Sequence of chain 1.B:
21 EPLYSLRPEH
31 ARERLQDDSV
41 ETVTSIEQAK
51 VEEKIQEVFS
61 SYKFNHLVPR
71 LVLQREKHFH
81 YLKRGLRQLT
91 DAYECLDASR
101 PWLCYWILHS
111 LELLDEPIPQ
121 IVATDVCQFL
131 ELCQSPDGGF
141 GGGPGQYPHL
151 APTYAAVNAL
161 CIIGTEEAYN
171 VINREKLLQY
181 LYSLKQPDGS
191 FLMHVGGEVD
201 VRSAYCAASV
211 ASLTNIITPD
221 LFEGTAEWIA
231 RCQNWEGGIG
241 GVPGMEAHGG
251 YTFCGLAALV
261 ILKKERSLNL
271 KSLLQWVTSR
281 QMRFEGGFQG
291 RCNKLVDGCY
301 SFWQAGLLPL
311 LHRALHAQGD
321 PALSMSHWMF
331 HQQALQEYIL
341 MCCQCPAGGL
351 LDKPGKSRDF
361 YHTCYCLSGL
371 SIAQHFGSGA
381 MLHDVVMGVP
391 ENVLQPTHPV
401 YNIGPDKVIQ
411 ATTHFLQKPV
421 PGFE

The small molecule below binds the protein below.
Small molecule (SMILES): Cc1nn(C)c(C)c1C(=O)N1CCN(Cc2nc3ccccc3n2CC(C)(C)C)CC1

Binding-site contacts:
Ligand atom C22 contacts residue TRP303 of chain 1.B at 3.7 Å (hydrophobic).
Ligand atom C22 contacts residue GLY250 of chain 1.B at 3.8 Å.
Ligand atom C23 contacts residue GLY250 of chain 1.B at 3.6 Å.
Ligand atom C13 contacts residue TRP102 of chain 1.B at 3.7 Å (hydrophobic).
Ligand atom C17 contacts residue CYS254 of chain 1.B at 3.8 Å (hydrophobic).
Ligand atom C4 contacts residue CYS95 of chain 1.B at 3.5 Å (hydrophobic).
Ligand atom C5 contacts residue ALA129 of chain 1.A at 3.5 Å (hydrophobic).
Ligand atom C contacts residue TRP106 of chain 1.B at 3.6 Å (hydrophobic).
Ligand atom O contacts residue TRP102 of chain 1.B at 3.7 Å.
Ligand atom C13 contacts residue ARG202 of chain 1.B at 3.6 Å.
Ligand atom C11 contacts residue ARG202 of chain 1.B at 3.5 Å.
Ligand atom C16 contacts residue CYS254 of chain 1.B at 3.7 Å (hydrophobic).
Ligand atom C21 contacts residue TYR166 of chain 1.A at 3.6 Å (hydrophobic).
Ligand atom C15 contacts residue TYR154 of chain 1.B at 4.0 Å (hydrophobic).
Ligand atom C5 contacts residue SER99 of chain 1.B at 3.8 Å.
Ligand atom C14 contacts residue TRP102 of chain 1.B at 3.6 Å (hydrophobic).
Ligand atom C2 contacts residue LEU96 of chain 1.B at 3.4 Å (hydrophobic).
Ligand atom C14 contacts residue CYS206 of chain 1.B at 3.6 Å (hydrophobic).
Ligand atom C17 contacts residue TRP303 of chain 1.B at 3.5 Å (hydrophobic).
Ligand atom C7 contacts residue TRP106 of chain 1.B at 3.9 Å (hydrophobic).
Ligand atom N5 contacts residue ARG202 of chain 1.B at 3.9 Å.
Ligand atom C6 contacts residue SER99 of chain 1.B at 3.8 Å.
Ligand atom C15 contacts residue TRP102 of chain 1.B at 3.9 Å (hydrophobic).
Ligand atom N4 contacts residue TRP102 of chain 1.B at 3.9 Å.
Ligand atom C7 contacts residue TRP102 of chain 1.B at 3.5 Å (hydrophobic).
Ligand atom C22 contacts residue TYR361 of chain 1.B at 3.9 Å (hydrophobic).
Ligand atom C19 contacts residue TRP303 of chain 1.B at 3.9 Å (hydrophobic).
Ligand atom C8 contacts residue TRP102 of chain 1.B at 3.7 Å (hydrophobic).
Ligand atom C3 contacts residue LEU96 of chain 1.B at 3.5 Å (hydrophobic).
Ligand atom C21 contacts residue DMA1 of chain 1.H at 3.9 Å.
Ligand atom C15 contacts residue CYS206 of chain 1.B at 3.6 Å (hydrophobic).
Ligand atom N4 contacts residue ARG202 of chain 1.B at 3.1 Å (salt-bridge).
Ligand atom N1 contacts residue LEU96 of chain 1.B at 3.3 Å.
Ligand atom C1 contacts residue LEU96 of chain 1.B at 3.3 Å (hydrophobic).
Ligand atom C16 contacts residue TYR205 of chain 1.B at 3.9 Å (hydrophobic).
Ligand atom N contacts residue LEU96 of chain 1.B at 3.4 Å.
Ligand atom C12 contacts residue ARG202 of chain 1.B at 3.5 Å.
Ligand atom C18 contacts residue ARG202 of chain 1.B at 4.0 Å.
Ligand atom O contacts residue SER99 of chain 1.B at 2.7 Å (h-bond).
Ligand atom C contacts residue LEU96 of chain 1.B at 4.0 Å (hydrophobic).

Sequence of chain 1.A:
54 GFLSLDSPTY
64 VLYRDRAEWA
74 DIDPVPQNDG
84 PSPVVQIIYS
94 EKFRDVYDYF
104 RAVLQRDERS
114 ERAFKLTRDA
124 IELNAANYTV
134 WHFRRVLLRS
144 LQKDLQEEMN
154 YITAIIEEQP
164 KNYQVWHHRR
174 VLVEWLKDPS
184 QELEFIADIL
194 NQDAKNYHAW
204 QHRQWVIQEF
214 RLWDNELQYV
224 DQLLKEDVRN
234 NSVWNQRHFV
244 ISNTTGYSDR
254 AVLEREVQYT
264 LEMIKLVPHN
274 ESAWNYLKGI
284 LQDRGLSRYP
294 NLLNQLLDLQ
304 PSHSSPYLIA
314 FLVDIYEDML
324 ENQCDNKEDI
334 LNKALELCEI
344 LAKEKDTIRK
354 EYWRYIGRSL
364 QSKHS